The protein below binds the small molecule below.
Small molecule (SMILES): NC[C@@H](NC(=O)c1ccc(-c2ccnc3[nH]ccc23)s1)c1ccccc1

Binding-site contacts:
Ligand atom O1 contacts residue ASP148 of chain 1.B at 3.4 Å (salt-bridge).
Ligand atom N4 contacts residue GLU85 of chain 1.B at 3.0 Å (salt-bridge).
Ligand atom C16 contacts residue ASP148 of chain 1.B at 3.7 Å.
Ligand atom N3 contacts residue GLU85 of chain 1.B at 3.9 Å.
Ligand atom C10 contacts residue PHE294 of chain 1.B at 3.8 Å (hydrophobic).
Ligand atom C10 contacts residue ALA87 of chain 1.B at 3.5 Å (hydrophobic).
Ligand atom N3 contacts residue ALA87 of chain 1.B at 3.0 Å (h-bond).
Ligand atom C4 contacts residue VAL21 of chain 1.B at 3.6 Å (hydrophobic).
Ligand atom C9 contacts residue MET137 of chain 1.B at 3.2 Å (hydrophobic).
Ligand atom C18 contacts residue GLY19 of chain 1.B at 3.6 Å.
Ligand atom C10 contacts residue TYR86 of chain 1.B at 3.7 Å (hydrophobic).
Ligand atom C19 contacts residue LYS20 of chain 1.B at 3.8 Å.
Ligand atom C19 contacts residue GLY19 of chain 1.B at 3.5 Å.
Ligand atom N3 contacts residue ALA34 of chain 1.B at 3.5 Å.
Ligand atom C10 contacts residue MET137 of chain 1.B at 3.4 Å (hydrophobic).
Ligand atom C13 contacts residue THR147 of chain 1.B at 3.5 Å.
Ligand atom C7 contacts residue VAL21 of chain 1.B at 3.7 Å (hydrophobic).
Ligand atom N1 contacts residue GLU134 of chain 1.B at 3.4 Å.
Ligand atom C5 contacts residue VAL21 of chain 1.B at 3.8 Å (hydrophobic).
Ligand atom C10 contacts residue LEU13 of chain 1.B at 3.9 Å (hydrophobic).
Ligand atom C18 contacts residue LYS20 of chain 1.B at 3.8 Å.
Ligand atom C14 contacts residue ALA34 of chain 1.B at 3.8 Å (hydrophobic).
Ligand atom C12 contacts residue THR68 of chain 1.B at 3.4 Å.
Ligand atom C2 contacts residue ASP148 of chain 1.B at 3.6 Å.
Ligand atom C11 contacts residue GLU85 of chain 1.B at 3.9 Å.
Ligand atom C9 contacts residue PHE294 of chain 1.B at 3.8 Å (hydrophobic).
Ligand atom C8 contacts residue MET137 of chain 1.B at 3.7 Å (hydrophobic).
Ligand atom C11 contacts residue ALA87 of chain 1.B at 3.9 Å (hydrophobic).
Ligand atom N4 contacts residue THR68 of chain 1.B at 3.9 Å.
Ligand atom C11 contacts residue ALA34 of chain 1.B at 3.4 Å (hydrophobic).
Ligand atom C10 contacts residue ALA34 of chain 1.B at 3.9 Å (hydrophobic).
Ligand atom C12 contacts residue THR147 of chain 1.B at 3.6 Å.
Ligand atom C16 contacts residue LYS36 of chain 1.B at 3.7 Å.
Ligand atom N3 contacts residue TYR86 of chain 1.B at 3.8 Å.
Ligand atom N4 contacts residue ALA34 of chain 1.B at 3.7 Å.
Ligand atom C17 contacts residue LYS36 of chain 1.B at 3.7 Å.
Ligand atom C6 contacts residue VAL21 of chain 1.B at 3.8 Å (hydrophobic).
Ligand atom C18 contacts residue LEU38 of chain 1.B at 3.7 Å (hydrophobic).
Ligand atom C17 contacts residue LEU38 of chain 1.B at 3.5 Å (hydrophobic).
Ligand atom C9 contacts residue LEU13 of chain 1.B at 3.7 Å (hydrophobic).

Sequence of chain 1.B:
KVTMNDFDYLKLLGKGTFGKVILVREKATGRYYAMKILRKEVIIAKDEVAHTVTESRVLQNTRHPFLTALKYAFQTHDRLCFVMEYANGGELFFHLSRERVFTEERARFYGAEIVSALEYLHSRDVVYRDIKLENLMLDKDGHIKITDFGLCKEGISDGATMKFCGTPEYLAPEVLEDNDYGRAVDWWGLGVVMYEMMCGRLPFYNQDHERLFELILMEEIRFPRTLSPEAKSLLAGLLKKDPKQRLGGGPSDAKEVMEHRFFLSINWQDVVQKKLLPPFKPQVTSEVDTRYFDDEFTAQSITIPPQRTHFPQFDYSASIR